A small-molecule ligand and the protein it binds are described below.
Small molecule (SMILES): Nc1ncnc2c1ncn2[C@@H]1O[C@H](COP(=O)(O)OP(=O)(O)OP(O)(O)=S)[C@@H](O)[C@H]1O

Sequence of chain 1.J:
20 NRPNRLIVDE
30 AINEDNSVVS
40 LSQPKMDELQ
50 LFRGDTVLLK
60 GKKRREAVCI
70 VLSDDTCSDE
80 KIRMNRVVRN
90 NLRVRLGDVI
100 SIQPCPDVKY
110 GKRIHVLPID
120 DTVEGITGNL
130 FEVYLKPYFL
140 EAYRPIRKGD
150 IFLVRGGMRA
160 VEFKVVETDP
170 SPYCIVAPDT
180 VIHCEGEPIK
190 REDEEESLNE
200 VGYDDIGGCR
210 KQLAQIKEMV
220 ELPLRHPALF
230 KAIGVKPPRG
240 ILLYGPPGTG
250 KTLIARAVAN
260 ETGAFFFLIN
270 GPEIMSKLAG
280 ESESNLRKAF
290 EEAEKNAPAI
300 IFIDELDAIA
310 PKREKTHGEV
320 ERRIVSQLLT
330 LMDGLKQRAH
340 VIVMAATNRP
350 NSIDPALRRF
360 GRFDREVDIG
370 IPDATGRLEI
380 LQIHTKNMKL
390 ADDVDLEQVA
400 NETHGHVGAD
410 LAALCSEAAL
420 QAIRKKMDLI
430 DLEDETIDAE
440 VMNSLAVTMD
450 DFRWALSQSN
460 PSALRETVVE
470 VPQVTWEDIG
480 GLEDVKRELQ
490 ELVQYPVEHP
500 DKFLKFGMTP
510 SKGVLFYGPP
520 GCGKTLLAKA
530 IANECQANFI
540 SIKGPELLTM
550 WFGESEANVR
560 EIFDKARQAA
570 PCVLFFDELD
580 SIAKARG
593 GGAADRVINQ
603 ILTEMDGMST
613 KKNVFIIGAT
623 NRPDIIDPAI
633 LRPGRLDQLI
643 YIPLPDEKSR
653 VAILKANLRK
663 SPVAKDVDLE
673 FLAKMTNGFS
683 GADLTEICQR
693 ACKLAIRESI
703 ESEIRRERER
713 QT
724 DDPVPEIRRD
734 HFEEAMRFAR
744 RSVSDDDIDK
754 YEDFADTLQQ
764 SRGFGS

Binding-site contacts:
Ligand atom O3A contacts residue GLY522 of chain 1.I at 3.2 Å (h-bond).
Ligand atom N9 contacts residue GLY683 of chain 1.I at 3.6 Å.
Ligand atom O3B contacts residue GLY520 of chain 1.I at 2.8 Å (h-bond).
Ligand atom S1G contacts residue ARG634 of chain 1.J at 3.7 Å.
Ligand atom S1G contacts residue PRO635 of chain 1.J at 3.7 Å.
Ligand atom O2G contacts residue MG1 of chain 1.VA at 2.3 Å.
Ligand atom N7 contacts residue CYS521 of chain 1.I at 3.3 Å.
Ligand atom N1 contacts residue GLY479 of chain 1.I at 3.3 Å (h-bond).
Ligand atom O1B contacts residue LYS523 of chain 1.I at 3.0 Å (salt-bridge).
Ligand atom N7 contacts residue GLY522 of chain 1.I at 3.3 Å (h-bond).
Ligand atom O3A contacts residue THR524 of chain 1.I at 3.3 Å (h-bond).
Ligand atom N7 contacts residue GLY683 of chain 1.I at 3.6 Å.
Ligand atom O2A contacts residue MG1 of chain 1.VA at 2.6 Å.
Ligand atom O1A contacts residue LEU525 of chain 1.I at 2.9 Å (h-bond).
Ligand atom O2B contacts residue THR524 of chain 1.I at 2.9 Å (h-bond).
Ligand atom O1A contacts residue GLY522 of chain 1.I at 3.7 Å.
Ligand atom N1 contacts residue ASP477 of chain 1.I at 3.4 Å (salt-bridge).
Ligand atom N6 contacts residue GLY479 of chain 1.I at 3.5 Å (h-bond).
Ligand atom N3 contacts residue LEU525 of chain 1.I at 3.5 Å.
Ligand atom C8 contacts residue GLY522 of chain 1.I at 3.7 Å.
Ligand atom O3A contacts residue LYS523 of chain 1.I at 3.0 Å (salt-bridge).
Ligand atom C1' contacts residue THR687 of chain 1.I at 3.7 Å.
Ligand atom O2B contacts residue MG1 of chain 1.VA at 3.1 Å.
Ligand atom O3G contacts residue ASN623 of chain 1.I at 3.1 Å (h-bond).
Ligand atom C2 contacts residue ASP477 of chain 1.I at 3.0 Å.
Ligand atom O1A contacts residue THR524 of chain 1.I at 3.2 Å.
Ligand atom O2A contacts residue THR524 of chain 1.I at 2.9 Å (h-bond).
Ligand atom O1B contacts residue GLY520 of chain 1.I at 3.5 Å (h-bond).
Ligand atom C8 contacts residue GLY683 of chain 1.I at 3.6 Å.
Ligand atom C8 contacts residue GLY520 of chain 1.I at 3.5 Å.
Ligand atom N1 contacts residue ILE478 of chain 1.I at 3.6 Å.
Ligand atom PA contacts residue THR524 of chain 1.I at 3.6 Å.
Ligand atom O4' contacts residue ALA684 of chain 1.I at 3.5 Å.
Ligand atom O3G contacts residue ARG765 of chain 1.J at 2.7 Å (salt-bridge).
Ligand atom O1B contacts residue CYS521 of chain 1.I at 3.6 Å.
Ligand atom PG contacts residue ARG765 of chain 1.J at 3.3 Å.
Ligand atom S1G contacts residue ARG765 of chain 1.J at 2.8 Å (salt-bridge).
Ligand atom O2' contacts residue THR687 of chain 1.I at 3.3 Å (h-bond).
Ligand atom C8 contacts residue ALA684 of chain 1.I at 3.6 Å (hydrophobic).
Ligand atom C4 contacts residue LEU525 of chain 1.I at 3.4 Å (hydrophobic).

Sequence of chain 1.I:
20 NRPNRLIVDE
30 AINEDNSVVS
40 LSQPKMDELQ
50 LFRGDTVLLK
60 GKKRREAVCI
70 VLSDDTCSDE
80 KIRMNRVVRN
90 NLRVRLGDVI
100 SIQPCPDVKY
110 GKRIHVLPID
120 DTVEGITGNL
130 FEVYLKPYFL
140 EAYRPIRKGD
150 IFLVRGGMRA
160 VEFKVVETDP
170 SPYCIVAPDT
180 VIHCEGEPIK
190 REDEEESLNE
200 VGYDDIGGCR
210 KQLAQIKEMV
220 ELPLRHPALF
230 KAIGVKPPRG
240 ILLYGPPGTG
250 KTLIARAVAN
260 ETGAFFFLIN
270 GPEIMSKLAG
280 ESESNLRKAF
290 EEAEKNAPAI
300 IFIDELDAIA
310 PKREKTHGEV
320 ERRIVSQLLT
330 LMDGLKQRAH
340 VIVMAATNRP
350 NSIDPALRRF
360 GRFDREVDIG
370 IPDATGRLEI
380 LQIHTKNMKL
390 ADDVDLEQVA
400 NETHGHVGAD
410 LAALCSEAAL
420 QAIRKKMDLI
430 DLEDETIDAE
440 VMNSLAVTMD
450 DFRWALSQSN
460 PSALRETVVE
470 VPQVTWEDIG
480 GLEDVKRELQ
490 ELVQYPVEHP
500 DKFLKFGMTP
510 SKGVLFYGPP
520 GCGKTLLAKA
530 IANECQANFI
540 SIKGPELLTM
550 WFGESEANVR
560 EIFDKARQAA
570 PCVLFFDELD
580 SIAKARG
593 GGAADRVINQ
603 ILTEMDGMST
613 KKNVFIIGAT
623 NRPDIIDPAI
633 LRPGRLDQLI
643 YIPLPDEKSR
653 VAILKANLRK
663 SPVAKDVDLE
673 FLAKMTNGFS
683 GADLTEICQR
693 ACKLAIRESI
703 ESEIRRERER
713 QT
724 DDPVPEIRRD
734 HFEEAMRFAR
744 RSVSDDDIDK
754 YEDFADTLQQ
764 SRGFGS